Sequence of chain 1.A:
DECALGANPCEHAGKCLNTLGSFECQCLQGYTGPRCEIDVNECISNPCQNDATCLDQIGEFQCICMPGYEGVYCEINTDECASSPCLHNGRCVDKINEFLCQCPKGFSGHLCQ

This protein binds this small molecule.
Small molecule (SMILES): OC[C@H]1O[C@@H](O)[C@H](O)[C@@H](O)[C@@H]1O

Binding-site contacts:
Ligand atom C2 contacts residue SER47 of chain 1.A at 2.4 Å.
Ligand atom C6 contacts residue TYR75 of chain 1.A at 3.9 Å (hydrophobic).
Ligand atom O5 contacts residue SER47 of chain 1.A at 2.3 Å (h-bond).
Ligand atom C1 contacts residue SER47 of chain 1.A at 1.4 Å.
Ligand atom O2 contacts residue CYS45 of chain 1.A at 4.5 Å.
Ligand atom O2 contacts residue GLU44 of chain 1.A at 2.4 Å (salt-bridge).
Ligand atom C4 contacts residue SER47 of chain 1.A at 4.2 Å.
Ligand atom O3 contacts residue GLU44 of chain 1.A at 4.1 Å.
Ligand atom C1 contacts residue PRO49 of chain 1.A at 4.4 Å (hydrophobic).
Ligand atom C3 contacts residue PHE63 of chain 1.A at 3.8 Å (hydrophobic).
Ligand atom O6 contacts residue TYR75 of chain 1.A at 4.3 Å.
Ligand atom C5 contacts residue SER47 of chain 1.A at 3.6 Å.
Ligand atom O2 contacts residue SER47 of chain 1.A at 2.9 Å (h-bond).
Ligand atom C2 contacts residue GLU44 of chain 1.A at 3.3 Å.
Ligand atom C4 contacts residue PHE63 of chain 1.A at 3.7 Å (hydrophobic).
Ligand atom C1 contacts residue GLU44 of chain 1.A at 4.4 Å.
Ligand atom O4 contacts residue PHE63 of chain 1.A at 4.2 Å.
Ligand atom C3 contacts residue SER47 of chain 1.A at 3.8 Å.
Ligand atom C2 contacts residue PHE63 of chain 1.A at 4.1 Å (hydrophobic).
Ligand atom O5 contacts residue PRO49 of chain 1.A at 3.8 Å.
Ligand atom O3 contacts residue PHE63 of chain 1.A at 3.1 Å.
Ligand atom C3 contacts residue GLU44 of chain 1.A at 4.3 Å.